This protein binds this small molecule.
Small molecule (SMILES): CC(=O)N[C@H]1[C@H](O[C@H]2[C@H](O)[C@@H](NC(C)=O)CO[C@@H]2CO)O[C@H](CO)[C@@H](O[C@@H]2O[C@H](CO[C@H]3O[C@H](CO[C@H]4O[C@H](CO)[C@@H](O)[C@H](O)[C@@H]4O[C@H]4O[C@H](CO)[C@@H](O)[C@H](O)[C@@H]4O)[C@@H](O)[C@H](O[C@H]4O[C@H](CO)[C@@H](O)[C@H](O)[C@@H]4O[C@H]4O[C@H](CO)[C@@H](O)[C@H](O)[C@@H]4O)[C@@H]3O)[C@@H](O)[C@H](O[C@H]3O[C@H](CO)[C@@H](O)[C@H](O)[C@@H]3O)[C@@H]2O)[C@@H]1O

Sequence of chain 1.B:
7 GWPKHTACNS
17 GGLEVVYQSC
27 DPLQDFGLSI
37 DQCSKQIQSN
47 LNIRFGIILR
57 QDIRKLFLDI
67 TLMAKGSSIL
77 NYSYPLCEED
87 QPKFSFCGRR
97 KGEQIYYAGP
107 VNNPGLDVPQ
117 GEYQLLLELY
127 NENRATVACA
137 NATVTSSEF

Binding-site contacts:
Ligand atom C2 contacts residue ASP406 of chain 1.A at 3.4 Å.
Ligand atom O5 contacts residue HIS359 of chain 1.A at 3.1 Å.
Ligand atom C6 contacts residue NAG1 of chain 1.F at 3.4 Å.
Ligand atom O4 contacts residue ASP65 of chain 1.B at 3.3 Å (salt-bridge).
Ligand atom O3 contacts residue GOL1 of chain 1.L at 2.9 Å (h-bond).
Ligand atom C2 contacts residue ASN382 of chain 1.A at 2.5 Å.
Ligand atom C1 contacts residue ASP406 of chain 1.A at 3.4 Å.
Ligand atom O7 contacts residue HIS359 of chain 1.A at 2.9 Å (h-bond).
Ligand atom O2 contacts residue TYR126 of chain 1.B at 2.8 Å (h-bond).
Ligand atom O3 contacts residue GLY334 of chain 1.A at 3.3 Å.
Ligand atom N2 contacts residue ASP406 of chain 1.A at 2.8 Å (salt-bridge).
Ligand atom C3 contacts residue SER79 of chain 1.B at 3.3 Å.
Ligand atom C6 contacts residue GLU84 of chain 1.B at 3.3 Å.
Ligand atom C1 contacts residue SER384 of chain 1.A at 3.4 Å.
Ligand atom O4 contacts residue ASN129 of chain 1.B at 3.0 Å (h-bond).
Ligand atom O6 contacts residue HIS359 of chain 1.A at 3.5 Å.
Ligand atom C1 contacts residue ASN382 of chain 1.A at 1.4 Å.
Ligand atom O4 contacts residue GLU128 of chain 1.B at 2.6 Å (salt-bridge).
Ligand atom C5 contacts residue SER384 of chain 1.A at 3.0 Å.
Ligand atom O5 contacts residue SER384 of chain 1.A at 3.1 Å (h-bond).
Ligand atom O6 contacts residue GLU84 of chain 1.B at 2.6 Å (salt-bridge).
Ligand atom O3 contacts residue ASP65 of chain 1.B at 2.6 Å (salt-bridge).
Ligand atom O6 contacts residue NAG1 of chain 1.F at 2.8 Å (h-bond).
Ligand atom O5 contacts residue ASN382 of chain 1.A at 2.3 Å (h-bond).
Ligand atom O3 contacts residue GLU128 of chain 1.B at 3.3 Å (salt-bridge).
Ligand atom O5 contacts residue PRO81 of chain 1.B at 3.2 Å.
Ligand atom O3 contacts residue NAG1 of chain 1.F at 3.1 Å (h-bond).
Ligand atom C3 contacts residue ASP65 of chain 1.B at 3.2 Å.
Ligand atom O4 contacts residue ARG130 of chain 1.B at 2.9 Å (salt-bridge).
Ligand atom O6 contacts residue HIS359 of chain 1.A at 3.4 Å.
Ligand atom O3 contacts residue SER79 of chain 1.B at 2.6 Å (h-bond).
Ligand atom N2 contacts residue ASN382 of chain 1.A at 2.9 Å (h-bond).
Ligand atom C6 contacts residue SER384 of chain 1.A at 3.3 Å.
Ligand atom C3 contacts residue ASN129 of chain 1.B at 3.3 Å.
Ligand atom O3 contacts residue ASN129 of chain 1.B at 3.3 Å (h-bond).
Ligand atom O6 contacts residue LYS333 of chain 1.A at 3.4 Å.
Ligand atom C8 contacts residue NAG1 of chain 1.F at 3.4 Å.
Ligand atom O4 contacts residue NAG1 of chain 1.F at 3.5 Å.
Ligand atom O3 contacts residue NAG2 of chain 1.F at 2.9 Å (h-bond).
Ligand atom O6 contacts residue SER358 of chain 1.A at 2.9 Å (h-bond).

Sequence of chain 1.A:
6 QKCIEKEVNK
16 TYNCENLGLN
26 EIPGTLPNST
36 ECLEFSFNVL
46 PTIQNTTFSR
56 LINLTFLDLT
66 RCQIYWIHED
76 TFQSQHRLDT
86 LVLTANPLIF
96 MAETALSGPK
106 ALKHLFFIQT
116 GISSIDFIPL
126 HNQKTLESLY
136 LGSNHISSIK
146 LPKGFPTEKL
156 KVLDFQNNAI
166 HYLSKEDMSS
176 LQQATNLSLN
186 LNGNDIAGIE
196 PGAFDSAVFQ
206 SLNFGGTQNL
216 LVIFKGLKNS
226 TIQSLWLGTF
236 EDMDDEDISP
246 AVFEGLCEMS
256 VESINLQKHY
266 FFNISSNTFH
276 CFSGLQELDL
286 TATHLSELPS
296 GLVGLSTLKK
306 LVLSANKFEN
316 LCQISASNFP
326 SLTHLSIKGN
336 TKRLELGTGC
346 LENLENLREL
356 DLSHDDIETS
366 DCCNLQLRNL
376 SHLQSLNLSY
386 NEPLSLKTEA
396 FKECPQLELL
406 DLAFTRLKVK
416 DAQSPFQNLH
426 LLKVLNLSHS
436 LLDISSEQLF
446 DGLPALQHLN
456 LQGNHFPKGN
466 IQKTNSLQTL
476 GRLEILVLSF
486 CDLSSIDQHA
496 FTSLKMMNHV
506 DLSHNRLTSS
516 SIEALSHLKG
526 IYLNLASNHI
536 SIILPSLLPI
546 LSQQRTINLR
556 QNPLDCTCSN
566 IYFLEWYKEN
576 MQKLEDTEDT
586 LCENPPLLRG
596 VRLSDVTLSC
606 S